A small-molecule ligand and the protein it binds are described below.
Small molecule (SMILES): OC[C@H]1O[C@H](OC[C@H]2O[C@@H](O)[C@@H](O)[C@@H](O)[C@@H]2O)[C@@H](O)[C@@H](O)[C@@H]1O

Sequence of chain 1.A:
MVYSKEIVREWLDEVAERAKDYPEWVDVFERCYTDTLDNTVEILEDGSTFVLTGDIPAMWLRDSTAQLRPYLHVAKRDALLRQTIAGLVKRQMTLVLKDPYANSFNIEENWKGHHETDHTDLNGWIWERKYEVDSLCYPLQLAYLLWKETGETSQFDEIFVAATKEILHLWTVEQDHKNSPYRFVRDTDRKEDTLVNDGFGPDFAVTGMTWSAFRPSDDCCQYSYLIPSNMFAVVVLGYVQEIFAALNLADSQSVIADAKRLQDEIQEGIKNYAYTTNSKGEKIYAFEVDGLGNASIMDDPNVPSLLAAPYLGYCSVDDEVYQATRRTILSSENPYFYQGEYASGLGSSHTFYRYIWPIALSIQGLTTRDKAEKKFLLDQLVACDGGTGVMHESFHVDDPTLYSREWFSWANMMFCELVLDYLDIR

Binding-site contacts:
Ligand atom O4 contacts residue GLU128 of chain 1.A at 2.6 Å (salt-bridge).
Ligand atom O6 contacts residue SER217 of chain 1.A at 4.0 Å.
Ligand atom C2 contacts residue ASP193 of chain 1.A at 3.4 Å.
Ligand atom C4 contacts residue GLU128 of chain 1.A at 3.5 Å.
Ligand atom O3 contacts residue HIS114 of chain 1.A at 3.9 Å.
Ligand atom O2 contacts residue ASP218 of chain 1.A at 4.1 Å.
Ligand atom O4 contacts residue TRP60 of chain 1.A at 3.5 Å.
Ligand atom C3 contacts residue LYS130 of chain 1.A at 3.8 Å.
Ligand atom O3 contacts residue ASP193 of chain 1.A at 3.8 Å.
Ligand atom C3 contacts residue GLU128 of chain 1.A at 3.5 Å.
Ligand atom O4 contacts residue ILE56 of chain 1.A at 3.6 Å.
Ligand atom C4 contacts residue LYS130 of chain 1.A at 4.3 Å.
Ligand atom O4 contacts residue ASP218 of chain 1.A at 4.1 Å.
Ligand atom C6 contacts residue ASP218 of chain 1.A at 3.7 Å.
Ligand atom C1 contacts residue HIS350 of chain 1.A at 3.7 Å.
Ligand atom C3 contacts residue ASP193 of chain 1.A at 4.3 Å.
Ligand atom C6 contacts residue EDO1 of chain 1.F at 3.4 Å.
Ligand atom O2 contacts residue HIS114 of chain 1.A at 3.6 Å.
Ligand atom O6 contacts residue HIS350 of chain 1.A at 3.1 Å (h-bond).
Ligand atom C3 contacts residue ARG186 of chain 1.A at 3.9 Å.
Ligand atom C4 contacts residue ASP218 of chain 1.A at 4.0 Å.
Ligand atom C5 contacts residue ILE56 of chain 1.A at 4.2 Å (hydrophobic).
Ligand atom O2 contacts residue LYS130 of chain 1.A at 3.1 Å (salt-bridge).
Ligand atom C2 contacts residue LYS130 of chain 1.A at 3.9 Å.
Ligand atom C5 contacts residue HIS350 of chain 1.A at 4.1 Å.
Ligand atom O3 contacts residue LYS130 of chain 1.A at 2.7 Å (salt-bridge).
Ligand atom C2 contacts residue ARG186 of chain 1.A at 4.3 Å.
Ligand atom C6 contacts residue HIS350 of chain 1.A at 4.0 Å.
Ligand atom O2 contacts residue HIS350 of chain 1.A at 3.3 Å.
Ligand atom O2 contacts residue ASP193 of chain 1.A at 2.6 Å (salt-bridge).
Ligand atom O6 contacts residue EDO1 of chain 1.F at 3.2 Å.
Ligand atom C4 contacts residue HIS114 of chain 1.A at 4.3 Å.
Ligand atom O3 contacts residue TRP127 of chain 1.A at 4.1 Å.
Ligand atom O5 contacts residue HIS350 of chain 1.A at 3.1 Å.
Ligand atom O2 contacts residue ASP219 of chain 1.A at 4.3 Å.
Ligand atom C6 contacts residue ILE56 of chain 1.A at 3.5 Å (hydrophobic).
Ligand atom O3 contacts residue GLU128 of chain 1.A at 2.6 Å (salt-bridge).
Ligand atom O3 contacts residue ARG186 of chain 1.A at 3.0 Å (salt-bridge).
Ligand atom C2 contacts residue HIS350 of chain 1.A at 4.1 Å.
Ligand atom O6 contacts residue ASP218 of chain 1.A at 2.8 Å (salt-bridge).